A protein and the small-molecule ligand that binds it are described below.
Small molecule (SMILES): CC(=O)N[C@@H]1[C@@H](O)[C@H](O)[C@@H](CO)O[C@H]1O

Sequence of chain 1.B:
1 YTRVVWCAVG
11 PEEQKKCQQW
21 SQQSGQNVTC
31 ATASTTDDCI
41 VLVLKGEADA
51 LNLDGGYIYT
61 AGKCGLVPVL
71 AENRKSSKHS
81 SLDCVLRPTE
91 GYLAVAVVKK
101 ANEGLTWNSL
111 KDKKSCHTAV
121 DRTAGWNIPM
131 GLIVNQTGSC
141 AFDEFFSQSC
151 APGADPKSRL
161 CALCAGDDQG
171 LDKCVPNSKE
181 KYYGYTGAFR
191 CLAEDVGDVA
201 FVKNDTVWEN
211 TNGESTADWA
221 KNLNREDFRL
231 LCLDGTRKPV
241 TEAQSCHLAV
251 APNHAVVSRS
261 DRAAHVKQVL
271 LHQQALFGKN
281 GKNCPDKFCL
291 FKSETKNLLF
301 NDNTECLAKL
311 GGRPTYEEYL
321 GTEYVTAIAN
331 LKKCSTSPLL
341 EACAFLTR

Binding-site contacts:
Ligand atom C4 contacts residue ASN135 of chain 1.B at 4.3 Å.
Ligand atom C2 contacts residue GLN22 of chain 1.A at 3.8 Å.
Ligand atom C5 contacts residue ASN135 of chain 1.B at 3.7 Å.
Ligand atom O6 contacts residue GLN22 of chain 1.A at 3.9 Å.
Ligand atom O7 contacts residue GLN22 of chain 1.A at 3.3 Å (h-bond).
Ligand atom O3 contacts residue GLN22 of chain 1.A at 4.4 Å.
Ligand atom C4 contacts residue GLN23 of chain 1.A at 3.9 Å.
Ligand atom C2 contacts residue ASN135 of chain 1.B at 2.6 Å.
Ligand atom C8 contacts residue GLN22 of chain 1.A at 4.2 Å.
Ligand atom O3 contacts residue GLN23 of chain 1.A at 4.5 Å.
Ligand atom C7 contacts residue ASN135 of chain 1.B at 4.2 Å.
Ligand atom N2 contacts residue ASN135 of chain 1.B at 2.9 Å (h-bond).
Ligand atom O5 contacts residue GLN22 of chain 1.A at 4.0 Å.
Ligand atom C4 contacts residue GLN22 of chain 1.A at 4.4 Å.
Ligand atom C6 contacts residue GLN22 of chain 1.A at 3.8 Å.
Ligand atom C7 contacts residue GLN22 of chain 1.A at 3.5 Å.
Ligand atom C1 contacts residue ASN135 of chain 1.B at 1.4 Å.
Ligand atom C5 contacts residue GLN22 of chain 1.A at 4.5 Å.
Ligand atom N2 contacts residue GLN22 of chain 1.A at 3.7 Å.
Ligand atom O5 contacts residue ASN135 of chain 1.B at 2.4 Å (h-bond).
Ligand atom C3 contacts residue ASN135 of chain 1.B at 3.9 Å.
Ligand atom O4 contacts residue GLN23 of chain 1.A at 4.0 Å.
Ligand atom C1 contacts residue GLN22 of chain 1.A at 4.2 Å.

Sequence of chain 1.A:
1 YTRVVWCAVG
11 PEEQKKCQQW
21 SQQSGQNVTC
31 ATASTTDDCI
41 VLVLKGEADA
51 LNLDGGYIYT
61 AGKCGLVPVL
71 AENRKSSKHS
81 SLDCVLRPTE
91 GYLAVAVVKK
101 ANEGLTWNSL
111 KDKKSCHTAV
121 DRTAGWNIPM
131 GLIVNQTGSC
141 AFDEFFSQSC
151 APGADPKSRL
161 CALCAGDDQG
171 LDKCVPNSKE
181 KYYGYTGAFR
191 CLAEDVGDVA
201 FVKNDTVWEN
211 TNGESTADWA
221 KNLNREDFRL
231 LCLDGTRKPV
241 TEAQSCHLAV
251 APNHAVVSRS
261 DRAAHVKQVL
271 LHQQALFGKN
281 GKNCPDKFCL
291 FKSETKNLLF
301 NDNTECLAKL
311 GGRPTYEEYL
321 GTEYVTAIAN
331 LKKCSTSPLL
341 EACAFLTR